Sequence of chain 1.A:
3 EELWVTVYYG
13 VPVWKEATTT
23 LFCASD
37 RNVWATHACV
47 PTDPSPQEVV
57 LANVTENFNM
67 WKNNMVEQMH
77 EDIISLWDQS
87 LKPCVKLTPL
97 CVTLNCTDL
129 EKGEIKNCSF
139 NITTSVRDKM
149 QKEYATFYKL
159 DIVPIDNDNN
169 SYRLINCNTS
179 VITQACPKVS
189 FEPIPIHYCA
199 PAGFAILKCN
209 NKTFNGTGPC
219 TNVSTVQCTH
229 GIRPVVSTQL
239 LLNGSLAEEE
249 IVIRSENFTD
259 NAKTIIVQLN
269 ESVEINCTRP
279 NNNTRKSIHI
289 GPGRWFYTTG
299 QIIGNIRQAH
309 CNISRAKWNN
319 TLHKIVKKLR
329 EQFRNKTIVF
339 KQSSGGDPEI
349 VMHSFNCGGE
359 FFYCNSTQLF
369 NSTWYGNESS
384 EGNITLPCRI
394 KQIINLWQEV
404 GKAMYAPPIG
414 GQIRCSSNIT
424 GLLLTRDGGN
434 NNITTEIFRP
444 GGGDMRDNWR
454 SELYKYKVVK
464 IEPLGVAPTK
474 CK

The small molecule below binds the protein below.
Small molecule (SMILES): CC(=O)N[C@@H]1[C@@H](O)[C@H](O)[C@@H](CO)O[C@H]1O

Binding-site contacts:
Ligand atom C1 contacts residue THR211 of chain 1.A at 4.3 Å.
Ligand atom O6 contacts residue NAG1 of chain 1.N at 4.0 Å.
Ligand atom C8 contacts residue ASN220 of chain 1.A at 3.6 Å.
Ligand atom O7 contacts residue ASN209 of chain 1.A at 3.8 Å.
Ligand atom C8 contacts residue THR219 of chain 1.A at 4.1 Å.
Ligand atom C1 contacts residue ASN209 of chain 1.A at 1.5 Å.
Ligand atom C7 contacts residue NAG1 of chain 1.O at 4.3 Å.
Ligand atom C7 contacts residue ASN209 of chain 1.A at 3.6 Å.
Ligand atom C3 contacts residue ASN209 of chain 1.A at 3.9 Å.
Ligand atom C5 contacts residue ASN209 of chain 1.A at 3.8 Å.
Ligand atom C6 contacts residue NAG1 of chain 1.N at 4.1 Å.
Ligand atom N2 contacts residue ASN209 of chain 1.A at 3.0 Å (h-bond).
Ligand atom C8 contacts residue ASN209 of chain 1.A at 3.7 Å.
Ligand atom O5 contacts residue ASN209 of chain 1.A at 2.5 Å (h-bond).
Ligand atom O3 contacts residue THR219 of chain 1.A at 4.4 Å.
Ligand atom O7 contacts residue NAG1 of chain 1.O at 3.7 Å.
Ligand atom C2 contacts residue ASN209 of chain 1.A at 2.6 Å.
Ligand atom C4 contacts residue THR219 of chain 1.A at 4.4 Å.
Ligand atom C2 contacts residue THR219 of chain 1.A at 4.2 Å.
Ligand atom C8 contacts residue NAG1 of chain 1.O at 4.0 Å.
Ligand atom C4 contacts residue ASN209 of chain 1.A at 4.4 Å.